Binding-site contacts:
Ligand atom C2 contacts residue ILE58 of chain 1.TA at 4.2 Å (hydrophobic).
Ligand atom N2 contacts residue ARG56 of chain 1.TA at 2.8 Å (salt-bridge).
Ligand atom C1 contacts residue ASN88 of chain 1.TA at 1.4 Å.
Ligand atom C1 contacts residue ARG56 of chain 1.TA at 3.2 Å.
Ligand atom C3 contacts residue ASN88 of chain 1.TA at 3.9 Å.
Ligand atom C6 contacts residue GLY89 of chain 1.TA at 4.2 Å.
Ligand atom N2 contacts residue ASN88 of chain 1.TA at 3.2 Å (h-bond).
Ligand atom C3 contacts residue ARG56 of chain 1.TA at 4.5 Å.
Ligand atom O5 contacts residue GLY89 of chain 1.TA at 4.0 Å.
Ligand atom C4 contacts residue ASN88 of chain 1.TA at 4.2 Å.
Ligand atom C1 contacts residue ILE58 of chain 1.TA at 4.5 Å (hydrophobic).
Ligand atom C2 contacts residue ARG56 of chain 1.TA at 3.6 Å.
Ligand atom C8 contacts residue ARG56 of chain 1.TA at 3.2 Å.
Ligand atom N2 contacts residue ILE58 of chain 1.TA at 3.4 Å.
Ligand atom C2 contacts residue ASN88 of chain 1.TA at 2.6 Å.
Ligand atom O6 contacts residue GLY89 of chain 1.TA at 4.0 Å.
Ligand atom C7 contacts residue ASN88 of chain 1.TA at 4.4 Å.
Ligand atom C7 contacts residue ILE58 of chain 1.TA at 3.6 Å (hydrophobic).
Ligand atom C5 contacts residue ASN88 of chain 1.TA at 3.6 Å.
Ligand atom C7 contacts residue ARG56 of chain 1.TA at 3.8 Å.
Ligand atom O7 contacts residue ILE58 of chain 1.TA at 4.4 Å.
Ligand atom O5 contacts residue ASN88 of chain 1.TA at 2.2 Å (h-bond).
Ligand atom C8 contacts residue ILE58 of chain 1.TA at 3.5 Å (hydrophobic).

This protein binds this small molecule.
Small molecule (SMILES): CC(=O)N[C@@H]1[C@@H](O)[C@H](O)[C@@H](CO)O[C@H]1O

Sequence of chain 1.TA:
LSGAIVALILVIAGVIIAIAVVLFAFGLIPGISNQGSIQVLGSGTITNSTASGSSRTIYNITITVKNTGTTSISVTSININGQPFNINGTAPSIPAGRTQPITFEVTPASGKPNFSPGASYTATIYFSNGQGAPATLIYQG